Binding-site contacts:
Ligand atom O3P contacts residue GLY122 of chain 2.A at 3.6 Å (h-bond).
Ligand atom P1 contacts residue MN1 of chain 2.C at 3.0 Å.
Ligand atom C6 contacts residue LYS274 of chain 2.A at 3.0 Å.
Ligand atom O3 contacts residue SER247 of chain 2.A at 3.1 Å.
Ligand atom O6 contacts residue TYR264 of chain 2.A at 3.2 Å.
Ligand atom O1P contacts residue ASP121 of chain 2.A at 3.8 Å.
Ligand atom O3 contacts residue MET248 of chain 2.A at 2.8 Å (h-bond).
Ligand atom C4 contacts residue GLY246 of chain 2.A at 3.2 Å.
Ligand atom O2P contacts residue MN1 of chain 2.D at 2.5 Å.
Ligand atom O4 contacts residue GLY246 of chain 2.A at 3.2 Å.
Ligand atom P1 contacts residue GLY122 of chain 2.A at 3.3 Å.
Ligand atom O5P contacts residue TYR215 of chain 2.A at 2.7 Å (h-bond).
Ligand atom O1P contacts residue GLU97 of chain 2.A at 3.5 Å (salt-bridge).
Ligand atom O6P contacts residue TYR264 of chain 2.A at 3.1 Å.
Ligand atom O4 contacts residue MET248 of chain 2.A at 3.5 Å (h-bond).
Ligand atom C1 contacts residue GLY122 of chain 2.A at 3.6 Å.
Ligand atom C3 contacts residue MET248 of chain 2.A at 3.4 Å (hydrophobic).
Ligand atom O6P contacts residue TYR244 of chain 2.A at 3.0 Å (h-bond).
Ligand atom P2 contacts residue ASN212 of chain 2.A at 3.7 Å.
Ligand atom O6P contacts residue ASN212 of chain 2.A at 3.1 Å (h-bond).
Ligand atom O2P contacts residue GLY122 of chain 2.A at 2.9 Å (h-bond).
Ligand atom C5 contacts residue LYS274 of chain 2.A at 3.5 Å.
Ligand atom O1P contacts residue MN1 of chain 2.C at 2.4 Å.
Ligand atom O2P contacts residue ASP118 of chain 2.A at 2.9 Å (salt-bridge).
Ligand atom O6P contacts residue TYR215 of chain 2.A at 3.8 Å.
Ligand atom O1 contacts residue GLY122 of chain 2.A at 2.8 Å (h-bond).
Ligand atom O5 contacts residue LYS274 of chain 2.A at 3.1 Å (salt-bridge).
Ligand atom O3 contacts residue ASP121 of chain 2.A at 3.0 Å (salt-bridge).
Ligand atom O1P contacts residue ARG276 of chain 2.A at 3.1 Å (salt-bridge).
Ligand atom P1 contacts residue MN1 of chain 2.D at 3.6 Å.
Ligand atom O2P contacts residue MN1 of chain 2.C at 2.7 Å.
Ligand atom O6 contacts residue LYS274 of chain 2.A at 3.3 Å (salt-bridge).
Ligand atom O4P contacts residue ARG243 of chain 2.B at 2.9 Å (salt-bridge).
Ligand atom O2P contacts residue ASP121 of chain 2.A at 2.8 Å.
Ligand atom P2 contacts residue TYR264 of chain 2.A at 3.7 Å.
Ligand atom O1P contacts residue GLU280 of chain 2.A at 3.8 Å.
Ligand atom P1 contacts residue ASP121 of chain 2.A at 3.4 Å.
Ligand atom O5P contacts residue TYR264 of chain 2.A at 3.3 Å (h-bond).
Ligand atom O1 contacts residue ASP121 of chain 2.A at 3.3 Å (salt-bridge).
Ligand atom O4 contacts residue SER247 of chain 2.A at 3.3 Å (h-bond).

Sequence of chain 2.A:
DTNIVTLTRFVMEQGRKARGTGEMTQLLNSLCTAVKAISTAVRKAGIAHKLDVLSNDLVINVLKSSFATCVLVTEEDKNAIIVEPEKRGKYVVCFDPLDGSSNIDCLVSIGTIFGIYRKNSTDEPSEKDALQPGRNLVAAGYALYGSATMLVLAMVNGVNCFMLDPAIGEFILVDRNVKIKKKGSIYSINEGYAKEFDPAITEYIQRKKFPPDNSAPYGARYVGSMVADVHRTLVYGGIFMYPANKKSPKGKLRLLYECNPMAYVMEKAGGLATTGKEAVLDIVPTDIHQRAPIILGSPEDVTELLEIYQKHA

Sequence of chain 2.B:
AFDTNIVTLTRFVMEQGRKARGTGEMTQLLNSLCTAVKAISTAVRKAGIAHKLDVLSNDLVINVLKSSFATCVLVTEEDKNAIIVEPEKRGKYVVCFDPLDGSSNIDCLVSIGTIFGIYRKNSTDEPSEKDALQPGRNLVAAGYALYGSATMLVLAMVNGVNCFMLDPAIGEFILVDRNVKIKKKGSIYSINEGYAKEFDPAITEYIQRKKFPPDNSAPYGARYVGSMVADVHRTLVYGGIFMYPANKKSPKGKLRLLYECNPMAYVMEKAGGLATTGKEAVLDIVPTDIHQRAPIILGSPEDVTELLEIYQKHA

This protein binds this small molecule.
Small molecule (SMILES): O=P(O)(O)OC[C@@H]1O[C@H](COP(=O)(O)O)[C@@H](O)[C@@H]1O